This small molecule binds to this protein.
Small molecule (SMILES): CC[C@H](C)[C@H](NC(=O)[C@@H](NC(=O)[C@H](CC(C)C)NC(=O)[C@H](CCCCN)NC(=O)[C@H](CCCCN)NC(=O)[C@@H](N)CC1=NC=NC1)C(C)C)C(=O)N[C@@H](CC(N)=O)C(=O)N[C@@H](CCCCN)C(=O)N[C@@H](CC(=O)O)C(=O)N[C@@H](CCSC)C(=O)N[C@@H](CCCN=C(N)N)C(=O)N[C@H](C(=O)N[C@@H](CC(=O)O)C(=O)N[C@@H](CC(C)C)C(=O)N[C@@H](Cc1ccccc1)C(=O)N[C@@H](CO)C(=O)N1CCC[C@H]1C(=O)N1CCC[C@H]1C(=O)N[C@H](C=O)CC(N)=O)[C@@H](C)O

Binding-site contacts:
Ligand atom C contacts residue TRP84 of chain 2.E at 1.1 Å (hydrophobic).
Ligand atom CB contacts residue THR1061 of chain 2.B at 1.0 Å.
Ligand atom N contacts residue SER158 of chain 2.E at 1.1 Å (h-bond).
Ligand atom C contacts residue LEU93 of chain 2.E at 1.3 Å (hydrophobic).
Ligand atom CG contacts residue PHE92 of chain 2.E at 1.1 Å (hydrophobic).
Ligand atom CB contacts residue LEU93 of chain 2.E at 1.3 Å (hydrophobic).
Ligand atom CG2 contacts residue TYR82 of chain 2.E at 0.9 Å (hydrophobic).
Ligand atom OD1 contacts residue THR150 of chain 2.E at 0.7 Å (h-bond).
Ligand atom CB contacts residue VAL116 of chain 2.E at 0.5 Å (hydrophobic).
Ligand atom CG contacts residue THR150 of chain 2.E at 1.2 Å.
Ligand atom CA contacts residue VAL116 of chain 2.E at 1.4 Å (hydrophobic).
Ligand atom C contacts residue SER158 of chain 2.E at 1.4 Å.
Ligand atom CE1 contacts residue TYR106 of chain 2.E at 1.5 Å (hydrophobic).
Ligand atom CA contacts residue LEU93 of chain 2.E at 1.2 Å (hydrophobic).
Ligand atom CG contacts residue THR1061 of chain 2.B at 1.1 Å.
Ligand atom O contacts residue SER158 of chain 2.E at 1.2 Å.
Ligand atom CD contacts residue VAL116 of chain 2.E at 1.2 Å (hydrophobic).
Ligand atom C contacts residue LEU91 of chain 2.E at 1.1 Å (hydrophobic).
Ligand atom N contacts residue LEU93 of chain 2.E at 0.8 Å.
Ligand atom OG contacts residue VAL116 of chain 2.E at 1.2 Å.
Ligand atom CA contacts residue TRP84 of chain 2.E at 1.3 Å (hydrophobic).
Ligand atom CA contacts residue TYR82 of chain 2.E at 1.5 Å (hydrophobic).
Ligand atom CZ contacts residue TYR106 of chain 2.E at 0.8 Å (hydrophobic).
Ligand atom CA contacts residue LEU91 of chain 2.E at 0.7 Å (hydrophobic).
Ligand atom CB contacts residue LYS157 of chain 2.E at 1.2 Å.
Ligand atom C contacts residue SER158 of chain 2.E at 1.1 Å.
Ligand atom N contacts residue LEU91 of chain 2.E at 1.5 Å.
Ligand atom SD contacts residue LYS157 of chain 2.E at 1.4 Å.
Ligand atom N contacts residue SER158 of chain 2.E at 0.7 Å (h-bond).
Ligand atom ND2 contacts residue SER156 of chain 2.E at 0.9 Å (h-bond).
Ligand atom CA contacts residue LEU93 of chain 2.E at 1.4 Å (hydrophobic).
Ligand atom N contacts residue VAL116 of chain 2.E at 1.5 Å.
Ligand atom CG contacts residue LYS157 of chain 2.E at 0.9 Å.
Ligand atom CB contacts residue THR150 of chain 2.E at 1.2 Å.
Ligand atom CG contacts residue GLY75 of chain 2.E at 1.4 Å.
Ligand atom O contacts residue SER158 of chain 2.E at 1.4 Å (h-bond).
Ligand atom C contacts residue THR1063 of chain 2.B at 1.4 Å.
Ligand atom O contacts residue ALA149 of chain 2.E at 0.7 Å.
Ligand atom CD1 contacts residue PHE92 of chain 2.E at 0.9 Å (hydrophobic).
Ligand atom N contacts residue TRP84 of chain 2.E at 1.4 Å.

Sequence of chain 2.E:
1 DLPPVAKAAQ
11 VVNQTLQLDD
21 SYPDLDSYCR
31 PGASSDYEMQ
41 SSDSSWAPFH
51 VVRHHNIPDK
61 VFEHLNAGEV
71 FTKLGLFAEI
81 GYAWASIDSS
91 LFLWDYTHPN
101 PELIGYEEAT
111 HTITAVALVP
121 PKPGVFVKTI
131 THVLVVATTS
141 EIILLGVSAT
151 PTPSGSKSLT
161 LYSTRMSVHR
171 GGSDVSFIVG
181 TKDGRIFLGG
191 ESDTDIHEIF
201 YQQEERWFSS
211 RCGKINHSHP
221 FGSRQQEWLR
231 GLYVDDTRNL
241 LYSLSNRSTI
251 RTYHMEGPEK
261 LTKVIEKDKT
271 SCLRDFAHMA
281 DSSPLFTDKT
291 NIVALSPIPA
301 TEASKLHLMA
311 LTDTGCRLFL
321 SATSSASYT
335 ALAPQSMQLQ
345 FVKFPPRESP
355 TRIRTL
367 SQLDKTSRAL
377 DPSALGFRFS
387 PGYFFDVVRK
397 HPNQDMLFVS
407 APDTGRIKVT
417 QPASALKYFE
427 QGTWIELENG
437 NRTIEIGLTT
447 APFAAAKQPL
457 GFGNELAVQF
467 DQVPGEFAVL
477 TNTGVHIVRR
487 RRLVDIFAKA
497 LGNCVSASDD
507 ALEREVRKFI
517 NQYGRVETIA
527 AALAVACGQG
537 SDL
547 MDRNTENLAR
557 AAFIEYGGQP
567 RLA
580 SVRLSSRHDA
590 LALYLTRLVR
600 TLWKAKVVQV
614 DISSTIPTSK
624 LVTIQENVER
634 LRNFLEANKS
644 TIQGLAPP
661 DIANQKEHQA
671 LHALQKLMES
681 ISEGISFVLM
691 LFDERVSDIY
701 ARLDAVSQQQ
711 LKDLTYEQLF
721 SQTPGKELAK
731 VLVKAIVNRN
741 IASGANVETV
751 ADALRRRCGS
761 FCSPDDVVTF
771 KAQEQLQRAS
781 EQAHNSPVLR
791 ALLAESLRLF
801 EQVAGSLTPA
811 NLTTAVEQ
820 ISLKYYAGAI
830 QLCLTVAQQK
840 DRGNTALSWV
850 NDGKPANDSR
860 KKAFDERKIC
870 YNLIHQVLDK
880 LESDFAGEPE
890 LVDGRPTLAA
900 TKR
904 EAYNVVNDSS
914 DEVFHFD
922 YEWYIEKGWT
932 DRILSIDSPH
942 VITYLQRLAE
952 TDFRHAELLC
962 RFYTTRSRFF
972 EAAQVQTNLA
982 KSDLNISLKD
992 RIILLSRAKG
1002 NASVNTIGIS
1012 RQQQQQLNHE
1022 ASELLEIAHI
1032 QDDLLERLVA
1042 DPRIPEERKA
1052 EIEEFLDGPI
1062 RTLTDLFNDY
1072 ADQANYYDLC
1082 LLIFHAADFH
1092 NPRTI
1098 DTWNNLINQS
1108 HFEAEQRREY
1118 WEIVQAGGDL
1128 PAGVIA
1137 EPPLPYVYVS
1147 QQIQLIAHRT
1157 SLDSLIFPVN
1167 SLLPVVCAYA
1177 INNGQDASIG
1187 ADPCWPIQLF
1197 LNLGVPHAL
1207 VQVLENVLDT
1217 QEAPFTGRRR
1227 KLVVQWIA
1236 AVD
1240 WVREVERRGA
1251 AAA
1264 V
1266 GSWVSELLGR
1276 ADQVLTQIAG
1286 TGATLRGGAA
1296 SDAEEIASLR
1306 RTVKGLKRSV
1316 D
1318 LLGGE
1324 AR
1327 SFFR

Sequence of chain 2.B:
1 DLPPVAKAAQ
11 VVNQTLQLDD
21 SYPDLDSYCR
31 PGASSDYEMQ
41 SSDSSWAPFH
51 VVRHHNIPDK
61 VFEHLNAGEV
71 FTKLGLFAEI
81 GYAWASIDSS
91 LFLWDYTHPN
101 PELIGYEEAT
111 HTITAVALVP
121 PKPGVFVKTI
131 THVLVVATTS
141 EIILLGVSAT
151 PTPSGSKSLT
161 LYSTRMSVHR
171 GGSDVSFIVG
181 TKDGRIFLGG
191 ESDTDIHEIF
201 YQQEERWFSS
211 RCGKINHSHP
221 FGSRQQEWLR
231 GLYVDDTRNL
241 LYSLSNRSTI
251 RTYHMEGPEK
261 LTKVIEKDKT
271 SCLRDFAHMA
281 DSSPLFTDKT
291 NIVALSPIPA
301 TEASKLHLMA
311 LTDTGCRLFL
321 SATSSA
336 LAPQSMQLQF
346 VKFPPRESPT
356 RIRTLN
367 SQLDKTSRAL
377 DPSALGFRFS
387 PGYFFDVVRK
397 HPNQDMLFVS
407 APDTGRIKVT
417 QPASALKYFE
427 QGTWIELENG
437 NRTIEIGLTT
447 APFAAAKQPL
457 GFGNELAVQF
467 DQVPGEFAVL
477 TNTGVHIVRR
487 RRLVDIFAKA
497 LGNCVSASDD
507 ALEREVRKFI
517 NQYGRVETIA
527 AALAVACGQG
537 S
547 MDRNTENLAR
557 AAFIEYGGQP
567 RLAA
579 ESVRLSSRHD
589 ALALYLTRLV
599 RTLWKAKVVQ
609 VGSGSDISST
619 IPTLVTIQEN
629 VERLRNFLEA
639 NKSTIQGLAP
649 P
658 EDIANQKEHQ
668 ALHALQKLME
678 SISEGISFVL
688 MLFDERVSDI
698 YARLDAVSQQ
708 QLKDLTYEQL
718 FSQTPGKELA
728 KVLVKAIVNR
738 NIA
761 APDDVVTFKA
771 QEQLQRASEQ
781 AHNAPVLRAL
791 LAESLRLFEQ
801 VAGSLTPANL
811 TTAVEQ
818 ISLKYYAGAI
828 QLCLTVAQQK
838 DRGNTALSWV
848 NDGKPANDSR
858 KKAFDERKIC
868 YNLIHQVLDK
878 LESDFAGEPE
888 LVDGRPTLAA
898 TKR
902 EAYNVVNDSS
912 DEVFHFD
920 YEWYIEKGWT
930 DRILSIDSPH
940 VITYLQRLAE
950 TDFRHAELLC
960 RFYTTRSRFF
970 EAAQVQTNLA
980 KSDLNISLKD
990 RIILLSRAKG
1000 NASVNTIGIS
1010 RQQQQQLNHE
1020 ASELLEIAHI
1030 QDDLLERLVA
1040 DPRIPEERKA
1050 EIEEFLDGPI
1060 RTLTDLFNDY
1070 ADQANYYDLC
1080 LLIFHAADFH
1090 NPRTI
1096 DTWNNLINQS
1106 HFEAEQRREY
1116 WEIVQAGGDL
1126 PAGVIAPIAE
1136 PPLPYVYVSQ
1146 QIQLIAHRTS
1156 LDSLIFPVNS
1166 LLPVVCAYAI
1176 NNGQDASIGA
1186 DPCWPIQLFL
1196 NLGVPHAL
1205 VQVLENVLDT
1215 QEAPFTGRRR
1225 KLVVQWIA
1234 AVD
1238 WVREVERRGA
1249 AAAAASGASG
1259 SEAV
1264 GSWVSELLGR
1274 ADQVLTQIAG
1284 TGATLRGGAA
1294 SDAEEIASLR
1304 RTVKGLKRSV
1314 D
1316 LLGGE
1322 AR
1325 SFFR